Sequence of chain 1.B:
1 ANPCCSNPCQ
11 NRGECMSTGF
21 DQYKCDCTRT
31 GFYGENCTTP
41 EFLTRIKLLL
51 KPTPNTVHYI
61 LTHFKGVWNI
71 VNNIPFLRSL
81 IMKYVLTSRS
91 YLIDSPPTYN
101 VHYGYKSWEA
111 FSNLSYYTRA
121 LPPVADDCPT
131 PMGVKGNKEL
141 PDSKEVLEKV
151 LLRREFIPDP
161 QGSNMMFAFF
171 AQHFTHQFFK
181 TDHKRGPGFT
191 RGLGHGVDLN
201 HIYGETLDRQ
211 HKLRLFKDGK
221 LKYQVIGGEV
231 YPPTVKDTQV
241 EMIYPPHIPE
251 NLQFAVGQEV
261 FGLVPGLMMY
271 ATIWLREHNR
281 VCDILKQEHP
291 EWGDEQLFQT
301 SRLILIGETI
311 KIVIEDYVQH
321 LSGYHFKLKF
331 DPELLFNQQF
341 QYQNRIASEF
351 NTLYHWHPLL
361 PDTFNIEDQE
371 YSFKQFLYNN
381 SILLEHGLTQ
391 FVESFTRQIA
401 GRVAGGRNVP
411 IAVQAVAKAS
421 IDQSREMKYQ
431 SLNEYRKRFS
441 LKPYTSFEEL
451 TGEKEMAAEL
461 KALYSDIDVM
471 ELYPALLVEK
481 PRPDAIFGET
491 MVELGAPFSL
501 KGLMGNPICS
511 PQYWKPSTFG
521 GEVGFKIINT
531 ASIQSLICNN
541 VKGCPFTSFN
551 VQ

Binding-site contacts:
Ligand atom O5 contacts residue LEU207 of chain 1.B at 4.5 Å.
Ligand atom C8 contacts residue PHE189 of chain 1.A at 4.1 Å (hydrophobic).
Ligand atom O6 contacts residue ASP208 of chain 1.B at 4.2 Å.
Ligand atom C1 contacts residue ASN113 of chain 1.A at 1.4 Å.
Ligand atom O5 contacts residue ASN113 of chain 1.A at 2.3 Å (h-bond).
Ligand atom O7 contacts residue ASN113 of chain 1.A at 3.7 Å.
Ligand atom C1 contacts residue ARG185 of chain 1.A at 4.1 Å.
Ligand atom C8 contacts residue ASN113 of chain 1.A at 4.5 Å.
Ligand atom C7 contacts residue ARG185 of chain 1.A at 3.9 Å.
Ligand atom C6 contacts residue PHE189 of chain 1.A at 3.8 Å (hydrophobic).
Ligand atom O3 contacts residue ARG185 of chain 1.A at 4.1 Å.
Ligand atom C6 contacts residue TYR116 of chain 1.A at 3.7 Å (hydrophobic).
Ligand atom C4 contacts residue ASN113 of chain 1.A at 4.2 Å.
Ligand atom N2 contacts residue ASN113 of chain 1.A at 3.0 Å (h-bond).
Ligand atom O5 contacts residue TYR116 of chain 1.A at 3.6 Å.
Ligand atom O6 contacts residue TYR116 of chain 1.A at 3.7 Å.
Ligand atom C4 contacts residue ARG185 of chain 1.A at 3.6 Å.
Ligand atom O7 contacts residue LEU207 of chain 1.B at 4.0 Å.
Ligand atom O5 contacts residue PHE189 of chain 1.A at 4.2 Å.
Ligand atom C2 contacts residue ARG185 of chain 1.A at 4.2 Å.
Ligand atom C5 contacts residue TYR116 of chain 1.A at 4.5 Å (hydrophobic).
Ligand atom C5 contacts residue PHE189 of chain 1.A at 4.0 Å (hydrophobic).
Ligand atom O4 contacts residue ARG185 of chain 1.A at 2.9 Å (salt-bridge).
Ligand atom O5 contacts residue GLU109 of chain 1.A at 3.7 Å.
Ligand atom C3 contacts residue ARG185 of chain 1.A at 3.6 Å.
Ligand atom C5 contacts residue ARG185 of chain 1.A at 3.9 Å.
Ligand atom C7 contacts residue ASN113 of chain 1.A at 3.5 Å.
Ligand atom C5 contacts residue ASN113 of chain 1.A at 3.6 Å.
Ligand atom C2 contacts residue ASN113 of chain 1.A at 2.5 Å.
Ligand atom O6 contacts residue LEU207 of chain 1.B at 3.9 Å.
Ligand atom C3 contacts residue ASN113 of chain 1.A at 3.8 Å.
Ligand atom C8 contacts residue ARG185 of chain 1.A at 3.9 Å.
Ligand atom C2 contacts residue GLU109 of chain 1.A at 4.3 Å.
Ligand atom C1 contacts residue TYR116 of chain 1.A at 4.1 Å (hydrophobic).
Ligand atom C4 contacts residue LEU207 of chain 1.B at 4.0 Å (hydrophobic).
Ligand atom C2 contacts residue LEU207 of chain 1.B at 4.4 Å (hydrophobic).
Ligand atom O3 contacts residue LEU207 of chain 1.B at 4.5 Å.
Ligand atom O7 contacts residue ARG185 of chain 1.A at 2.8 Å (salt-bridge).
Ligand atom N2 contacts residue ARG185 of chain 1.A at 4.4 Å.
Ligand atom C1 contacts residue GLU109 of chain 1.A at 3.8 Å.

This small molecule binds to this protein.
Small molecule (SMILES): CC(=O)N[C@H]1[C@H](O[C@H]2[C@H](O)[C@@H](NC(C)=O)CO[C@@H]2CO)O[C@H](CO)[C@@H](O)[C@@H]1O

Sequence of chain 1.A:
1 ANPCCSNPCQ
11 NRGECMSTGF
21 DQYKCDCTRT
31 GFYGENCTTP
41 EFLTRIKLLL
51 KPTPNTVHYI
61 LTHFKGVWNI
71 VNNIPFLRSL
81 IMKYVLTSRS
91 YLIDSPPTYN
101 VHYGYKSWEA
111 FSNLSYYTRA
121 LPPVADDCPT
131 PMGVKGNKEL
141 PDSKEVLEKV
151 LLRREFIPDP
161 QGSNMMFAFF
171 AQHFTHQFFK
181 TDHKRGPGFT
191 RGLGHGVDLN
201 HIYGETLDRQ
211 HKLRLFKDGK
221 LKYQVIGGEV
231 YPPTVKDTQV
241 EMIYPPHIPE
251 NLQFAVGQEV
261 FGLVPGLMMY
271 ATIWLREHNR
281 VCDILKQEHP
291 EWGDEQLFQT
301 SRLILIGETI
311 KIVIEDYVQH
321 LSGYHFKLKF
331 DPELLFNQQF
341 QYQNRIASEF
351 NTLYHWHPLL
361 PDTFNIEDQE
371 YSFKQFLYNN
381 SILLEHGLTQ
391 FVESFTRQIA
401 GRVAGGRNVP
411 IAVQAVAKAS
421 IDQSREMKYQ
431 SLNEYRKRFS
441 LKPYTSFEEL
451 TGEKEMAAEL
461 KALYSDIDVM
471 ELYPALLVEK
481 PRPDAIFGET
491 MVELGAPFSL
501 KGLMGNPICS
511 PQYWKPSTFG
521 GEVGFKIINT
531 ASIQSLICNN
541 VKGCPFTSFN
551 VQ